Sequence of chain 1.A:
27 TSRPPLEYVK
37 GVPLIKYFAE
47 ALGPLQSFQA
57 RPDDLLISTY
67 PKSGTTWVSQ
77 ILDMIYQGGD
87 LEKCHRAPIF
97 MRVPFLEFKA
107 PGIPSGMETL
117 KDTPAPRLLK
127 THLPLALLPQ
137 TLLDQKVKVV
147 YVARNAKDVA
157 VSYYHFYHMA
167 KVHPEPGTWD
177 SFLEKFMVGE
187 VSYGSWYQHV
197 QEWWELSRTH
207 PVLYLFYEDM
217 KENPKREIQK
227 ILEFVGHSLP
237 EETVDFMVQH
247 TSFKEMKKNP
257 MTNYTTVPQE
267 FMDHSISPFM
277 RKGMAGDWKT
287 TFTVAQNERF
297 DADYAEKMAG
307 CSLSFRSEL

The small molecule below binds the protein below.
Small molecule (SMILES): N#Cc1cc2ccc(O)cc2oc1=O

Binding-site contacts:
Ligand atom C8 contacts residue PHE267 of chain 1.A at 2.9 Å (hydrophobic).
Ligand atom O3 contacts residue PHE267 of chain 1.A at 3.9 Å.
Ligand atom C10 contacts residue LYS126 of chain 1.A at 3.7 Å.
Ligand atom C3 contacts residue PHE44 of chain 1.A at 4.1 Å (hydrophobic).
Ligand atom C9 contacts residue PHE162 of chain 1.A at 3.6 Å (hydrophobic).
Ligand atom C1 contacts residue PHE101 of chain 1.A at 3.5 Å (hydrophobic).
Ligand atom C2 contacts residue HIS128 of chain 1.A at 3.8 Å.
Ligand atom N1 contacts residue ALA166 of chain 1.A at 4.1 Å.
Ligand atom O1 contacts residue PHE101 of chain 1.A at 3.8 Å.
Ligand atom O2 contacts residue MET268 of chain 1.A at 2.7 Å.
Ligand atom N1 contacts residue PHE267 of chain 1.A at 2.8 Å.
Ligand atom C8 contacts residue MET268 of chain 1.A at 3.1 Å (hydrophobic).
Ligand atom C7 contacts residue PHE267 of chain 1.A at 3.0 Å (hydrophobic).
Ligand atom C6 contacts residue VAL168 of chain 1.A at 3.7 Å (hydrophobic).
Ligand atom O1 contacts residue LYS126 of chain 1.A at 3.0 Å (salt-bridge).
Ligand atom C5 contacts residue PHE44 of chain 1.A at 4.2 Å (hydrophobic).
Ligand atom C3 contacts residue HIS169 of chain 1.A at 4.2 Å.
Ligand atom C3 contacts residue PHE162 of chain 1.A at 3.6 Å (hydrophobic).
Ligand atom O3 contacts residue MET268 of chain 1.A at 3.2 Å.
Ligand atom C8 contacts residue PHE162 of chain 1.A at 4.2 Å (hydrophobic).
Ligand atom O1 contacts residue HIS128 of chain 1.A at 2.5 Å (h-bond).
Ligand atom N1 contacts residue VAL168 of chain 1.A at 2.5 Å.
Ligand atom C10 contacts residue PHE162 of chain 1.A at 4.0 Å (hydrophobic).
Ligand atom C9 contacts residue PHE101 of chain 1.A at 4.1 Å (hydrophobic).
Ligand atom N1 contacts residue LYS167 of chain 1.A at 4.2 Å.
Ligand atom C5 contacts residue VAL168 of chain 1.A at 3.8 Å (hydrophobic).
Ligand atom C7 contacts residue ALA166 of chain 1.A at 3.9 Å (hydrophobic).
Ligand atom C1 contacts residue LYS126 of chain 1.A at 3.8 Å.
Ligand atom C10 contacts residue PHE101 of chain 1.A at 3.6 Å (hydrophobic).
Ligand atom C4 contacts residue PHE162 of chain 1.A at 3.6 Å (hydrophobic).
Ligand atom C6 contacts residue ALA166 of chain 1.A at 4.2 Å (hydrophobic).
Ligand atom C5 contacts residue HIS169 of chain 1.A at 3.8 Å.
Ligand atom C2 contacts residue PHE101 of chain 1.A at 3.9 Å (hydrophobic).
Ligand atom O2 contacts residue PHE267 of chain 1.A at 1.9 Å.
Ligand atom O3 contacts residue PHE162 of chain 1.A at 3.9 Å.
Ligand atom C6 contacts residue PHE267 of chain 1.A at 3.5 Å (hydrophobic).
Ligand atom C1 contacts residue HIS128 of chain 1.A at 3.6 Å.
Ligand atom C5 contacts residue PHE162 of chain 1.A at 4.0 Å (hydrophobic).
Ligand atom C2 contacts residue PHE162 of chain 1.A at 4.0 Å (hydrophobic).
Ligand atom C7 contacts residue VAL168 of chain 1.A at 2.9 Å (hydrophobic).